Sequence of chain 3.A:
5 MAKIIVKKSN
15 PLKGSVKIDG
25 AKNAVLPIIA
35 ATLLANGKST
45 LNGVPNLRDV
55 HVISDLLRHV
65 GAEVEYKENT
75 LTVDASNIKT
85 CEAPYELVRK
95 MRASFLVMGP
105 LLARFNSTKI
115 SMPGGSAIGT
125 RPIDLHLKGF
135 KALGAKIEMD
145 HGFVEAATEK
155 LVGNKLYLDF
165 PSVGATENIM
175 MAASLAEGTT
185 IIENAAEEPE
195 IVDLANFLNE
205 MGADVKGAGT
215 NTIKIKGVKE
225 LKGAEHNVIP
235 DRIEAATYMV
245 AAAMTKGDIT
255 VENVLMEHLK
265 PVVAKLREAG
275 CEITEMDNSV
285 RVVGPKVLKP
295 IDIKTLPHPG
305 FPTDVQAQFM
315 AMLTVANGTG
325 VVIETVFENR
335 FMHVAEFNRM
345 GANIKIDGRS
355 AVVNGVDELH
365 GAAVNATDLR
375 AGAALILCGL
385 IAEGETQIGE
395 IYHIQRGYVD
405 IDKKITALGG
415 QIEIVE

Binding-site contacts:
Ligand atom C6U contacts residue SER166 of chain 3.A at 3.5 Å.
Ligand atom C8 contacts residue ASN27 of chain 3.A at 3.3 Å.
Ligand atom C5U contacts residue PRO126 of chain 3.A at 3.3 Å (hydrophobic).
Ligand atom O4 contacts residue ASP308 of chain 3.A at 2.5 Å (salt-bridge).
Ligand atom C2 contacts residue ASN27 of chain 3.A at 3.5 Å.
Ligand atom O3D contacts residue VAL330 of chain 3.A at 2.6 Å (h-bond).
Ligand atom C5U contacts residue SER166 of chain 3.A at 3.3 Å.
Ligand atom C4D contacts residue VAL330 of chain 3.A at 3.5 Å (hydrophobic).
Ligand atom O4D contacts residue PHE164 of chain 3.A at 3.6 Å.
Ligand atom O2D contacts residue ARG125 of chain 3.A at 3.4 Å.
Ligand atom O2B contacts residue EDO1 of chain 3.C at 2.9 Å (h-bond).
Ligand atom O4U contacts residue ASP128 of chain 3.A at 3.2 Å (salt-bridge).
Ligand atom O4U contacts residue LEU129 of chain 3.A at 2.7 Å (h-bond).
Ligand atom N3U contacts residue ASP128 of chain 3.A at 2.8 Å (salt-bridge).
Ligand atom O4U contacts residue HIS130 of chain 3.A at 3.6 Å.
Ligand atom O1B contacts residue EDO1 of chain 3.C at 3.5 Å (h-bond).
Ligand atom O1E contacts residue ARG400 of chain 3.A at 3.1 Å (salt-bridge).
Ligand atom O3 contacts residue ASN27 of chain 3.A at 3.5 Å (h-bond).
Ligand atom O1A contacts residue SER166 of chain 3.A at 2.6 Å (h-bond).
Ligand atom O4U contacts residue ILE127 of chain 3.A at 3.1 Å.
Ligand atom O3 contacts residue ASP308 of chain 3.A at 3.3 Å (salt-bridge).
Ligand atom O4 contacts residue ARG334 of chain 3.A at 3.4 Å (salt-bridge).
Ligand atom N3U contacts residue PRO126 of chain 3.A at 3.3 Å (h-bond).
Ligand atom O4 contacts residue PHE331 of chain 3.A at 3.3 Å.
Ligand atom C4 contacts residue ASP308 of chain 3.A at 3.1 Å.
Ligand atom C4U contacts residue PRO126 of chain 3.A at 3.0 Å (hydrophobic).
Ligand atom O1B contacts residue GLY168 of chain 3.A at 2.7 Å (h-bond).
Ligand atom O2E contacts residue ARG125 of chain 3.A at 3.4 Å (salt-bridge).
Ligand atom O4U contacts residue PRO126 of chain 3.A at 3.3 Å (h-bond).
Ligand atom C7 contacts residue ASN27 of chain 3.A at 3.3 Å.
Ligand atom O7 contacts residue ASN27 of chain 3.A at 3.1 Å.
Ligand atom C5D contacts residue VAL330 of chain 3.A at 3.5 Å (hydrophobic).
Ligand atom O2D contacts residue PRO126 of chain 3.A at 3.4 Å.
Ligand atom O2A contacts residue VAL167 of chain 3.A at 3.0 Å (h-bond).
Ligand atom O1 contacts residue ARG125 of chain 3.A at 3.5 Å (salt-bridge).
Ligand atom O1B contacts residue VAL167 of chain 3.A at 3.5 Å.
Ligand atom O2B contacts residue ARG125 of chain 3.A at 2.8 Å (salt-bridge).
Ligand atom C3D contacts residue VAL330 of chain 3.A at 3.2 Å (hydrophobic).
Ligand atom C3E contacts residue ILE122 of chain 3.A at 3.6 Å (hydrophobic).
Ligand atom O1E contacts residue LYS26 of chain 3.A at 3.4 Å (salt-bridge).

A protein and the small-molecule ligand that binds it are described below.
Small molecule (SMILES): C=C(O[C@H]1[C@H](O)[C@@H](CO)O[C@H](O[P](=O)(O)O[P](=O)(O)OC[C@H]2O[C@@H](n3ccc(=O)[nH]c3=O)[C@H](O)[C@@H]2O)[C@@H]1NC(C)=O)C(=O)O